Sequence of chain 1.A:
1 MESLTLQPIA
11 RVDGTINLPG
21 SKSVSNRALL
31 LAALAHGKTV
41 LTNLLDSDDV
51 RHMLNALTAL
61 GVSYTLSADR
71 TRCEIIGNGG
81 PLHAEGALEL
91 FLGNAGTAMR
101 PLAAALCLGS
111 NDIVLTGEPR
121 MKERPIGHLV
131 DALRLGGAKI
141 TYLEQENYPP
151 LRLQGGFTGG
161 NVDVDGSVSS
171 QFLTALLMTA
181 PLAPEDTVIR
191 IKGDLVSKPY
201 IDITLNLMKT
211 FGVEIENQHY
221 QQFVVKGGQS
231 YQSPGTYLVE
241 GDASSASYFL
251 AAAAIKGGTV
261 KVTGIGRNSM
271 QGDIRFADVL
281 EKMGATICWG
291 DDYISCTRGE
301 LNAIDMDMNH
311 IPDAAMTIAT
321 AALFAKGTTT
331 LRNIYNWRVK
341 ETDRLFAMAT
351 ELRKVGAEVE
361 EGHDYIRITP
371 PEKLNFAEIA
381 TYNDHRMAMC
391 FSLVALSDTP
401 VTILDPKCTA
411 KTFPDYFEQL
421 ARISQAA

Binding-site contacts:
Ligand atom O8 contacts residue LYS340 of chain 1.A at 3.6 Å.
Ligand atom O6 contacts residue SER197 of chain 1.A at 3.3 Å.
Ligand atom O6 contacts residue SER169 of chain 1.A at 3.4 Å (h-bond).
Ligand atom C4 contacts residue ASP313 of chain 1.A at 3.3 Å.
Ligand atom C5 contacts residue LYS22 of chain 1.A at 3.7 Å.
Ligand atom O5 contacts residue ARG27 of chain 1.A at 2.8 Å (salt-bridge).
Ligand atom O4 contacts residue TYR200 of chain 1.A at 3.7 Å.
Ligand atom C7 contacts residue SER23 of chain 1.A at 3.6 Å.
Ligand atom O4 contacts residue GLN171 of chain 1.A at 3.7 Å.
Ligand atom C5 contacts residue GPJ1 of chain 1.C at 3.6 Å.
Ligand atom O6 contacts residue GLN171 of chain 1.A at 3.7 Å.
Ligand atom O3 contacts residue LYS22 of chain 1.A at 2.8 Å (salt-bridge).
Ligand atom C1 contacts residue TYR200 of chain 1.A at 3.4 Å (hydrophobic).
Ligand atom O7 contacts residue LYS340 of chain 1.A at 2.7 Å (salt-bridge).
Ligand atom O5 contacts residue TYR200 of chain 1.A at 3.5 Å.
Ligand atom O6 contacts residue SER170 of chain 1.A at 2.6 Å (h-bond).
Ligand atom O7 contacts residue SER197 of chain 1.A at 2.6 Å (h-bond).
Ligand atom C7 contacts residue TYR200 of chain 1.A at 3.3 Å (hydrophobic).
Ligand atom O3 contacts residue GPJ1 of chain 1.C at 2.8 Å (h-bond).
Ligand atom O7 contacts residue ASN336 of chain 1.A at 3.0 Å (h-bond).
Ligand atom P1 contacts residue SER197 of chain 1.A at 3.6 Å.
Ligand atom C1 contacts residue GLN171 of chain 1.A at 3.4 Å.
Ligand atom O5 contacts residue SER23 of chain 1.A at 2.6 Å (h-bond).
Ligand atom C2 contacts residue TYR200 of chain 1.A at 3.4 Å (hydrophobic).
Ligand atom C7 contacts residue ARG27 of chain 1.A at 3.5 Å.
Ligand atom C6 contacts residue TYR200 of chain 1.A at 3.7 Å (hydrophobic).
Ligand atom O2 contacts residue LYS340 of chain 1.A at 2.9 Å (salt-bridge).
Ligand atom C6 contacts residue SER23 of chain 1.A at 3.6 Å.
Ligand atom O5 contacts residue THR97 of chain 1.A at 3.5 Å.
Ligand atom O2 contacts residue ASP313 of chain 1.A at 2.8 Å (salt-bridge).
Ligand atom C5 contacts residue ASP313 of chain 1.A at 3.5 Å.
Ligand atom O4 contacts residue ARG27 of chain 1.A at 2.7 Å (salt-bridge).
Ligand atom O3 contacts residue ASP313 of chain 1.A at 2.7 Å (salt-bridge).
Ligand atom O1 contacts residue GLN171 of chain 1.A at 3.5 Å (h-bond).
Ligand atom O8 contacts residue SER169 of chain 1.A at 2.6 Å (h-bond).
Ligand atom O8 contacts residue ASN336 of chain 1.A at 3.7 Å.
Ligand atom C2 contacts residue GLN171 of chain 1.A at 3.6 Å.
Ligand atom C5 contacts residue GLN171 of chain 1.A at 3.7 Å.
Ligand atom C6 contacts residue GLN171 of chain 1.A at 3.7 Å.
Ligand atom P1 contacts residue SER169 of chain 1.A at 3.6 Å.

A protein and the small-molecule ligand that binds it are described below.
Small molecule (SMILES): O=C(O)C1=C[C@@H](OP(=O)(O)O)[C@@H](O)[C@H](O)C1